A protein and the small-molecule ligand that binds it are described below.
Small molecule (SMILES): CC(=O)N[C@H]1[C@H](O[C@H]2[C@H](O)[C@@H](NC(C)=O)CO[C@@H]2CO)O[C@H](CO)[C@@H](O[C@@H]2O[C@H](CO)[C@@H](O)[C@H](O)[C@@H]2O)[C@@H]1O

Binding-site contacts:
Ligand atom C8 contacts residue PRO59 of chain 1.B at 3.8 Å (hydrophobic).
Ligand atom C5 contacts residue ASN62 of chain 1.B at 3.7 Å.
Ligand atom C7 contacts residue PRO60 of chain 1.B at 3.8 Å (hydrophobic).
Ligand atom C2 contacts residue PRO60 of chain 1.B at 4.2 Å (hydrophobic).
Ligand atom C1 contacts residue ASN62 of chain 1.B at 1.4 Å.
Ligand atom C1 contacts residue PRO60 of chain 1.B at 4.0 Å (hydrophobic).
Ligand atom C3 contacts residue PRO59 of chain 1.B at 4.1 Å (hydrophobic).
Ligand atom C3 contacts residue ASN62 of chain 1.B at 3.8 Å.
Ligand atom C8 contacts residue PRO60 of chain 1.B at 3.7 Å (hydrophobic).
Ligand atom N2 contacts residue PRO60 of chain 1.B at 3.3 Å (h-bond).
Ligand atom O3 contacts residue PRO59 of chain 1.B at 3.8 Å.
Ligand atom C7 contacts residue ASN62 of chain 1.B at 3.2 Å.
Ligand atom C2 contacts residue ASN62 of chain 1.B at 2.5 Å.
Ligand atom N2 contacts residue ASN62 of chain 1.B at 2.9 Å (h-bond).
Ligand atom O5 contacts residue ASN62 of chain 1.B at 2.4 Å (h-bond).
Ligand atom C7 contacts residue PRO59 of chain 1.B at 4.3 Å (hydrophobic).
Ligand atom C8 contacts residue ASN55 of chain 1.B at 3.5 Å.
Ligand atom C8 contacts residue ASN62 of chain 1.B at 4.4 Å.
Ligand atom O7 contacts residue ASN62 of chain 1.B at 3.2 Å (h-bond).
Ligand atom N2 contacts residue PRO59 of chain 1.B at 3.6 Å.
Ligand atom C4 contacts residue ASN62 of chain 1.B at 4.3 Å.

Sequence of chain 1.B:
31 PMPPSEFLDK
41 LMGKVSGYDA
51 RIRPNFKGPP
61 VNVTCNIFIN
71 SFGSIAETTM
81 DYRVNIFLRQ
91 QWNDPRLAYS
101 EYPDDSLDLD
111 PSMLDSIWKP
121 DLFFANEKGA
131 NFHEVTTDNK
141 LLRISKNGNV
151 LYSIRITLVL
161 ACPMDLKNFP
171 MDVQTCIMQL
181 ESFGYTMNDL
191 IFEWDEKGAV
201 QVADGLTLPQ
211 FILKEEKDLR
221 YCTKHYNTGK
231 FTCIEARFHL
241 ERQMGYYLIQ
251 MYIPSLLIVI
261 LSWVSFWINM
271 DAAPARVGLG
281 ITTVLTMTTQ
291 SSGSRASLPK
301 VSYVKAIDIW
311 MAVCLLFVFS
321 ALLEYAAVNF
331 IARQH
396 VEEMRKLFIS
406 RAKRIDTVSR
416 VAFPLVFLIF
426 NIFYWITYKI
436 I